The protein below binds the small molecule below.
Small molecule (SMILES): CC[C@H]1OC(=O)/C=C/[C@H](C)[C@@H](O[C@@H]2O[C@H](C)C[C@H](N(C)C)[C@H]2O)[C@@H](C)C[C@@H](C)C(=O)/C=C/C=C/[C@@H]1CO[C@@H]1O[C@H](C)[C@@H](O)[C@@H](OC)[C@H]1OC

Sequence of chain 1.C:
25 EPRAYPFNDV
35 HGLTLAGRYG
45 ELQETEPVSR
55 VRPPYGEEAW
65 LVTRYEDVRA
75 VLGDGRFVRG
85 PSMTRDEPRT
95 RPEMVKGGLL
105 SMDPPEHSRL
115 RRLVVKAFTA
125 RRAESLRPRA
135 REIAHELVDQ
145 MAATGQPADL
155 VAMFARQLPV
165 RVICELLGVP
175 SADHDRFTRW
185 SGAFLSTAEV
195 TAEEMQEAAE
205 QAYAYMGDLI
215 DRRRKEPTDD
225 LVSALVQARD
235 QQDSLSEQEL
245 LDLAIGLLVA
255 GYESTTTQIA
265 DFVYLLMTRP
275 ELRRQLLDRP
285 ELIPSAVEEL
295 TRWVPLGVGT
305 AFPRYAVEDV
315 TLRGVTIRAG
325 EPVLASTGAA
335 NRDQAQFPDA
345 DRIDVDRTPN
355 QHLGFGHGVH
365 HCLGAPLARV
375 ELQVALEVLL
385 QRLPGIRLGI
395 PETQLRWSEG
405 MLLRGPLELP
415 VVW

Binding-site contacts:
Ligand atom O10 contacts residue LEU104 of chain 1.C at 3.5 Å.
Ligand atom O5 contacts residue VAL99 of chain 1.C at 3.6 Å.
Ligand atom O1 contacts residue VAL99 of chain 1.C at 3.5 Å.
Ligand atom C2 contacts residue VAL253 of chain 1.C at 3.6 Å (hydrophobic).
Ligand atom C8 contacts residue MET199 of chain 1.C at 3.6 Å (hydrophobic).
Ligand atom C18 contacts residue GLU97 of chain 1.C at 3.8 Å.
Ligand atom O5 contacts residue LEU406 of chain 1.C at 3.6 Å.
Ligand atom O9 contacts residue ALA254 of chain 1.C at 3.9 Å.
Ligand atom C7 contacts residue MET199 of chain 1.C at 3.8 Å (hydrophobic).
Ligand atom O2 contacts residue MET199 of chain 1.C at 3.7 Å.
Ligand atom C21 contacts residue ARG95 of chain 1.C at 3.6 Å.
Ligand atom O8 contacts residue ALA254 of chain 1.C at 3.5 Å.
Ligand atom C32 contacts residue HEM1 of chain 1.N at 3.8 Å.
Ligand atom C33 contacts residue LEU104 of chain 1.C at 3.9 Å (hydrophobic).
Ligand atom C34 contacts residue GLY250 of chain 1.C at 3.6 Å.
Ligand atom C27 contacts residue GLU257 of chain 1.C at 3.8 Å.
Ligand atom C37 contacts residue VAL99 of chain 1.C at 3.8 Å (hydrophobic).
Ligand atom C23 contacts residue LEU406 of chain 1.C at 3.9 Å (hydrophobic).
Ligand atom C29 contacts residue VAL253 of chain 1.C at 3.3 Å (hydrophobic).
Ligand atom C21 contacts residue GLU97 of chain 1.C at 3.9 Å.
Ligand atom C31 contacts residue PHE306 of chain 1.C at 3.9 Å (hydrophobic).
Ligand atom O10 contacts residue GLY101 of chain 1.C at 2.9 Å (h-bond).
Ligand atom C12 contacts residue GLU97 of chain 1.C at 3.9 Å.
Ligand atom C24 contacts residue LEU406 of chain 1.C at 3.5 Å (hydrophobic).
Ligand atom C32 contacts residue LEU104 of chain 1.C at 3.9 Å (hydrophobic).
Ligand atom C27 contacts residue LEU406 of chain 1.C at 3.9 Å (hydrophobic).
Ligand atom C3 contacts residue VAL99 of chain 1.C at 3.9 Å (hydrophobic).
Ligand atom O10 contacts residue GLY102 of chain 1.C at 3.4 Å.
Ligand atom C16 contacts residue VAL194 of chain 1.C at 3.2 Å (hydrophobic).
Ligand atom C28 contacts residue VAL253 of chain 1.C at 3.8 Å (hydrophobic).
Ligand atom C37 contacts residue GLY101 of chain 1.C at 3.5 Å.
Ligand atom C35 contacts residue LEU104 of chain 1.C at 3.8 Å (hydrophobic).
Ligand atom C10 contacts residue VAL99 of chain 1.C at 3.8 Å (hydrophobic).
Ligand atom O4 contacts residue GLU97 of chain 1.C at 3.8 Å.
Ligand atom C22 contacts residue VAL99 of chain 1.C at 3.7 Å (hydrophobic).
Ligand atom C9 contacts residue VAL99 of chain 1.C at 3.7 Å (hydrophobic).
Ligand atom C16 contacts residue ALA196 of chain 1.C at 3.7 Å (hydrophobic).
Ligand atom O6 contacts residue GLU257 of chain 1.C at 3.9 Å.
Ligand atom C7 contacts residue PHE188 of chain 1.C at 3.8 Å (hydrophobic).
Ligand atom C21 contacts residue SER190 of chain 1.C at 3.8 Å.